Sequence of chain 1.D:
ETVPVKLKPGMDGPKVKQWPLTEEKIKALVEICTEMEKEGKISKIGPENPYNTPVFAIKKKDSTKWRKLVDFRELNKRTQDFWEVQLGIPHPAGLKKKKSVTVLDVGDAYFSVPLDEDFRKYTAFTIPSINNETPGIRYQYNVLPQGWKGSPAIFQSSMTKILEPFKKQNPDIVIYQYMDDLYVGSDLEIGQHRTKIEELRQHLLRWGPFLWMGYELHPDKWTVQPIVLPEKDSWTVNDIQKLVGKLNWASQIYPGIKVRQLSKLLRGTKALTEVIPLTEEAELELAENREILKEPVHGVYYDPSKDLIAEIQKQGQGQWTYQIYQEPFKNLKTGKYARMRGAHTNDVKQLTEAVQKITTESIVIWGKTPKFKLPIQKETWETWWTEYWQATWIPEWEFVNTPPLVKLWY

Binding-site contacts:
Ligand atom C6 contacts residue TRP430 of chain 1.D at 3.6 Å (hydrophobic).
Ligand atom C6 contacts residue GLU429 of chain 1.D at 4.0 Å.
Ligand atom O6 contacts residue TRP430 of chain 1.D at 2.9 Å (h-bond).
Ligand atom O3 contacts residue LYS98 of chain 1.D at 3.9 Å.
Ligand atom C5 contacts residue GLU415 of chain 1.D at 3.2 Å.
Ligand atom O6 contacts residue TRP430 of chain 1.D at 3.2 Å (h-bond).
Ligand atom C4 contacts residue GLU95 of chain 1.D at 4.3 Å.
Ligand atom C1 contacts residue ASP92 of chain 1.D at 4.3 Å.
Ligand atom C2 contacts residue ASP92 of chain 1.D at 4.0 Å.
Ligand atom C4 contacts residue GLU429 of chain 1.D at 3.6 Å.
Ligand atom O4 contacts residue LYS98 of chain 1.D at 3.0 Å (salt-bridge).
Ligand atom C5 contacts residue GLU429 of chain 1.D at 4.4 Å.
Ligand atom O4 contacts residue LYS411 of chain 1.D at 3.4 Å (salt-bridge).
Ligand atom O6 contacts residue GLU415 of chain 1.D at 2.8 Å (salt-bridge).
Ligand atom C6 contacts residue TRP430 of chain 1.D at 3.5 Å (hydrophobic).
Ligand atom O3 contacts residue GLU95 of chain 1.D at 2.5 Å (salt-bridge).
Ligand atom O5 contacts residue GLU415 of chain 1.D at 4.2 Å.
Ligand atom C6 contacts residue PHE432 of chain 1.D at 4.3 Å (hydrophobic).
Ligand atom O5 contacts residue ARG94 of chain 1.D at 3.5 Å.
Ligand atom O4 contacts residue GLU415 of chain 1.D at 3.7 Å.
Ligand atom O4 contacts residue GLU429 of chain 1.D at 2.8 Å (salt-bridge).
Ligand atom C5 contacts residue ARG94 of chain 1.D at 4.4 Å.
Ligand atom O6 contacts residue PRO428 of chain 1.D at 4.3 Å.
Ligand atom O2 contacts residue ASP92 of chain 1.D at 3.6 Å.
Ligand atom C6 contacts residue GLU415 of chain 1.D at 3.5 Å.
Ligand atom C4 contacts residue GLU415 of chain 1.D at 4.1 Å.
Ligand atom C1 contacts residue ARG94 of chain 1.D at 3.6 Å.
Ligand atom C6 contacts residue ARG94 of chain 1.D at 4.2 Å.
Ligand atom C4 contacts residue LYS98 of chain 1.D at 4.0 Å.
Ligand atom O6 contacts residue PHE432 of chain 1.D at 3.3 Å.
Ligand atom O6 contacts residue GLU429 of chain 1.D at 3.3 Å.
Ligand atom O3 contacts residue ARG94 of chain 1.D at 3.8 Å.
Ligand atom C3 contacts residue GLU95 of chain 1.D at 3.4 Å.
Ligand atom O6 contacts residue ARG94 of chain 1.D at 3.2 Å (salt-bridge).
Ligand atom O1 contacts residue VAL37 of chain 1.D at 4.2 Å.
Ligand atom C1 contacts residue VAL37 of chain 1.D at 3.8 Å (hydrophobic).
Ligand atom O2 contacts residue VAL37 of chain 1.D at 4.0 Å.
Ligand atom O4 contacts residue GLU95 of chain 1.D at 4.1 Å.
Ligand atom C3 contacts residue ARG94 of chain 1.D at 4.4 Å.
Ligand atom C2 contacts residue ARG94 of chain 1.D at 3.9 Å.

This small molecule binds to this protein.
Small molecule (SMILES): OC[C@H]1O[C@@](CO)(O[C@H]2O[C@H](CO)[C@@H](O)[C@H](O)[C@H]2O)[C@@H](O)[C@@H]1O